Binding-site contacts:
Ligand atom C6 contacts residue ILE26 of chain 1.A at 3.0 Å (hydrophobic).
Ligand atom O5 contacts residue THR15 of chain 1.A at 2.3 Å (h-bond).
Ligand atom C6 contacts residue THR15 of chain 1.A at 4.1 Å.
Ligand atom C5 contacts residue ILE26 of chain 1.A at 3.8 Å (hydrophobic).
Ligand atom C3 contacts residue THR15 of chain 1.A at 2.9 Å.
Ligand atom C4 contacts residue THR15 of chain 1.A at 3.4 Å.
Ligand atom O6 contacts residue ASP13 of chain 1.A at 2.6 Å (salt-bridge).
Ligand atom C6 contacts residue CYS27 of chain 1.A at 3.5 Å (hydrophobic).
Ligand atom O3 contacts residue THR15 of chain 1.A at 4.2 Å.
Ligand atom O4 contacts residue ASP13 of chain 1.A at 4.5 Å.
Ligand atom C5 contacts residue THR15 of chain 1.A at 2.7 Å.
Ligand atom C5 contacts residue ALA14 of chain 1.A at 4.3 Å (hydrophobic).
Ligand atom C5 contacts residue ASP13 of chain 1.A at 3.9 Å.
Ligand atom C6 contacts residue ASP13 of chain 1.A at 3.7 Å.
Ligand atom O4 contacts residue THR15 of chain 1.A at 4.4 Å.
Ligand atom O2 contacts residue THR15 of chain 1.A at 2.8 Å (h-bond).
Ligand atom O5 contacts residue ILE26 of chain 1.A at 4.2 Å.
Ligand atom C2 contacts residue THR15 of chain 1.A at 2.4 Å.
Ligand atom C1 contacts residue THR15 of chain 1.A at 1.4 Å.

A protein and the small-molecule ligand that binds it are described below.
Small molecule (SMILES): CC(=O)N[C@H]1[C@H](O[C@@H]2[C@H](O)[C@H](C)OC[C@H]2O)O[C@H](CO)[C@@H](O)[C@@H]1O

Sequence of chain 1.A:
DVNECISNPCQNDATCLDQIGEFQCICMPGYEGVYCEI